Sequence of chain 1.A:
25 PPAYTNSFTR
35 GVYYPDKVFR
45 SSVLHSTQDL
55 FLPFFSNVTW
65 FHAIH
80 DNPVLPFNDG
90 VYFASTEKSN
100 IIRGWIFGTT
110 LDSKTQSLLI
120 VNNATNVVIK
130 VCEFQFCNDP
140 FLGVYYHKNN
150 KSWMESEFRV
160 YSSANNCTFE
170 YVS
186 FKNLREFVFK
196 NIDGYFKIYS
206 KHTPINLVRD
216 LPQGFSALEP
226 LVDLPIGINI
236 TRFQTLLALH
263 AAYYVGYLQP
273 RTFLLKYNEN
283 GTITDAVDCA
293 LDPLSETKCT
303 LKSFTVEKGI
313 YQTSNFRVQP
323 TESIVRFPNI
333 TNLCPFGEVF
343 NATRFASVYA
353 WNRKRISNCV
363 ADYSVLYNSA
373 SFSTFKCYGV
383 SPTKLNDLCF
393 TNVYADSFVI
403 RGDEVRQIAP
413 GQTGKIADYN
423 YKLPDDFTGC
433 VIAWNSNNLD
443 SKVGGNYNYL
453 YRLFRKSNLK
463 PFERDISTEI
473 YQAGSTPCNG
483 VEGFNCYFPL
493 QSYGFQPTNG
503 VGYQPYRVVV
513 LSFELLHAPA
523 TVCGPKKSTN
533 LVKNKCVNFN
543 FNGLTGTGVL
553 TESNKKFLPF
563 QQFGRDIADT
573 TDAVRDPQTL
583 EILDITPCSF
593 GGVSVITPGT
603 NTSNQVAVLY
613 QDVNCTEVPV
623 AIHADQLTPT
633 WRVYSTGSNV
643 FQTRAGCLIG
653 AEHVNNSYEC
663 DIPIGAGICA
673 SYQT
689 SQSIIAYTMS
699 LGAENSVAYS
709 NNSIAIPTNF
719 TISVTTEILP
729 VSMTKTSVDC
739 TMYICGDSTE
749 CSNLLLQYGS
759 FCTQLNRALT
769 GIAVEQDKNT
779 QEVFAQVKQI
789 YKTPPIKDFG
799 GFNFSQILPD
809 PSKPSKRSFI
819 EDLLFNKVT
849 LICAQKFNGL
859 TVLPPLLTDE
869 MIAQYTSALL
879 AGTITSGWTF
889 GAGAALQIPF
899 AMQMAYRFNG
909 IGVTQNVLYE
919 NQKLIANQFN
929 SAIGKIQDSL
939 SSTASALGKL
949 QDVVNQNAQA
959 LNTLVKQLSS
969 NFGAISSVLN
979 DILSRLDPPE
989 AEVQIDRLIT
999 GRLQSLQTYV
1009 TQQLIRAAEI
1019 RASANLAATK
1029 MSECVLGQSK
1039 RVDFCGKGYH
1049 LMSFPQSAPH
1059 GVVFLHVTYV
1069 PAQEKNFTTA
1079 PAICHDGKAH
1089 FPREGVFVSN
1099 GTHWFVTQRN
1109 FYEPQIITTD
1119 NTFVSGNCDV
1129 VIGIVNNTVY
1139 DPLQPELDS

A small-molecule ligand and the protein it binds are described below.
Small molecule (SMILES): CC(=O)N[C@@H]1[C@@H](O)[C@H](O)[C@@H](CO)O[C@H]1O

Binding-site contacts:
Ligand atom O3 contacts residue THR630 of chain 1.A at 4.4 Å.
Ligand atom N2 contacts residue ASN61 of chain 1.A at 2.9 Å (h-bond).
Ligand atom C5 contacts residue ASN61 of chain 1.A at 3.7 Å.
Ligand atom C1 contacts residue TYR28 of chain 1.A at 4.3 Å (hydrophobic).
Ligand atom C7 contacts residue ASN61 of chain 1.A at 3.9 Å.
Ligand atom O7 contacts residue ASN61 of chain 1.A at 4.4 Å.
Ligand atom O5 contacts residue ASN61 of chain 1.A at 2.4 Å (h-bond).
Ligand atom O5 contacts residue TYR28 of chain 1.A at 3.8 Å.
Ligand atom C8 contacts residue THR630 of chain 1.A at 4.1 Å.
Ligand atom C3 contacts residue ASN61 of chain 1.A at 3.8 Å.
Ligand atom C4 contacts residue ASN61 of chain 1.A at 4.2 Å.
Ligand atom C1 contacts residue ASN61 of chain 1.A at 1.4 Å.
Ligand atom O7 contacts residue THR630 of chain 1.A at 3.7 Å.
Ligand atom C8 contacts residue PHE59 of chain 1.A at 4.2 Å (hydrophobic).
Ligand atom C7 contacts residue THR630 of chain 1.A at 4.1 Å.
Ligand atom C2 contacts residue ASN61 of chain 1.A at 2.5 Å.